Binding-site contacts:
Ligand atom C16 contacts residue LEU109 of chain 2.A at 3.9 Å (hydrophobic).
Ligand atom C3 contacts residue GLY9 of chain 2.A at 3.7 Å.
Ligand atom C9 contacts residue HIS138 of chain 3.A at 3.5 Å.
Ligand atom C2 contacts residue MET74 of chain 2.A at 3.7 Å (hydrophobic).
Ligand atom O2 contacts residue LEU73 of chain 2.A at 3.7 Å.
Ligand atom C10 contacts residue HIS138 of chain 3.A at 3.7 Å.
Ligand atom C15 contacts residue VAL135 of chain 3.A at 3.7 Å (hydrophobic).
Ligand atom C14 contacts residue LEU102 of chain 2.A at 3.7 Å (hydrophobic).
Ligand atom N1 contacts residue MET74 of chain 2.A at 2.9 Å (h-bond).
Ligand atom O2 contacts residue MET74 of chain 2.A at 3.2 Å.
Ligand atom O1 contacts residue ARG88 of chain 2.A at 2.9 Å (salt-bridge).
Ligand atom C2 contacts residue GLY9 of chain 2.A at 3.7 Å.
Ligand atom C16 contacts residue LEU102 of chain 2.A at 3.7 Å (hydrophobic).
Ligand atom C17 contacts residue MET74 of chain 2.A at 3.8 Å (hydrophobic).
Ligand atom C contacts residue ARG88 of chain 2.A at 3.8 Å.
Ligand atom C contacts residue MET74 of chain 2.A at 3.9 Å (hydrophobic).
Ligand atom C1 contacts residue MET74 of chain 2.A at 3.5 Å (hydrophobic).
Ligand atom O2 contacts residue ASN106 of chain 2.A at 2.6 Å (h-bond).
Ligand atom O2 contacts residue ALA75 of chain 2.A at 3.1 Å (h-bond).
Ligand atom C15 contacts residue LEU102 of chain 2.A at 3.4 Å (hydrophobic).
Ligand atom C16 contacts residue ASN106 of chain 2.A at 3.3 Å.
Ligand atom C18 contacts residue LEU73 of chain 2.A at 3.5 Å (hydrophobic).
Ligand atom C13 contacts residue LEU73 of chain 2.A at 3.8 Å (hydrophobic).
Ligand atom C10 contacts residue ASP72 of chain 2.A at 3.7 Å.
Ligand atom C4 contacts residue ALA37 of chain 2.A at 3.7 Å (hydrophobic).
Ligand atom C4 contacts residue PHE70 of chain 2.A at 3.7 Å (hydrophobic).
Ligand atom C3 contacts residue PHE70 of chain 2.A at 3.8 Å (hydrophobic).
Ligand atom O contacts residue TYR98 of chain 2.A at 3.9 Å.
Ligand atom C18 contacts residue MET74 of chain 2.A at 3.8 Å (hydrophobic).
Ligand atom C15 contacts residue MET105 of chain 2.A at 3.8 Å (hydrophobic).
Ligand atom C7 contacts residue GLU134 of chain 3.A at 3.8 Å.
Ligand atom C16 contacts residue MET105 of chain 2.A at 3.9 Å (hydrophobic).
Ligand atom C13 contacts residue GLU134 of chain 3.A at 3.7 Å.
Ligand atom C11 contacts residue ASP72 of chain 2.A at 3.9 Å.
Ligand atom C6 contacts residue MET74 of chain 2.A at 3.6 Å (hydrophobic).
Ligand atom C17 contacts residue LEU73 of chain 2.A at 3.8 Å (hydrophobic).
Ligand atom N contacts residue GLU134 of chain 3.A at 2.8 Å (salt-bridge).
Ligand atom C12 contacts residue GLU134 of chain 3.A at 3.8 Å.
Ligand atom C17 contacts residue ASN106 of chain 2.A at 3.3 Å.
Ligand atom N1 contacts residue LEU73 of chain 2.A at 3.4 Å.

Sequence of chain 3.A:
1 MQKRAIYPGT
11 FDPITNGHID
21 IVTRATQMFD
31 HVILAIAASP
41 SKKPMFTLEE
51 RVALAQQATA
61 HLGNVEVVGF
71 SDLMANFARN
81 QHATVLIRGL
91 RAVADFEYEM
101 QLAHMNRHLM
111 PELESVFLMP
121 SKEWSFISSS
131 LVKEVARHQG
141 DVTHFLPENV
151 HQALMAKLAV

The small molecule below binds the protein below.
Small molecule (SMILES): O=C(O)c1cccc([C@H]2CCC[C@@H]2c2nc3cccc(O)c3[nH]2)c1

Sequence of chain 2.A:
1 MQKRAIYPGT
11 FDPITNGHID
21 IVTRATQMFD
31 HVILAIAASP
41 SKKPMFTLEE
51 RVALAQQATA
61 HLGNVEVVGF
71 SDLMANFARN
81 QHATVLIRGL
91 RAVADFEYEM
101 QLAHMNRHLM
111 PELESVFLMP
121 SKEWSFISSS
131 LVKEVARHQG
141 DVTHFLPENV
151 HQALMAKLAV